Sequence of chain 11.W:
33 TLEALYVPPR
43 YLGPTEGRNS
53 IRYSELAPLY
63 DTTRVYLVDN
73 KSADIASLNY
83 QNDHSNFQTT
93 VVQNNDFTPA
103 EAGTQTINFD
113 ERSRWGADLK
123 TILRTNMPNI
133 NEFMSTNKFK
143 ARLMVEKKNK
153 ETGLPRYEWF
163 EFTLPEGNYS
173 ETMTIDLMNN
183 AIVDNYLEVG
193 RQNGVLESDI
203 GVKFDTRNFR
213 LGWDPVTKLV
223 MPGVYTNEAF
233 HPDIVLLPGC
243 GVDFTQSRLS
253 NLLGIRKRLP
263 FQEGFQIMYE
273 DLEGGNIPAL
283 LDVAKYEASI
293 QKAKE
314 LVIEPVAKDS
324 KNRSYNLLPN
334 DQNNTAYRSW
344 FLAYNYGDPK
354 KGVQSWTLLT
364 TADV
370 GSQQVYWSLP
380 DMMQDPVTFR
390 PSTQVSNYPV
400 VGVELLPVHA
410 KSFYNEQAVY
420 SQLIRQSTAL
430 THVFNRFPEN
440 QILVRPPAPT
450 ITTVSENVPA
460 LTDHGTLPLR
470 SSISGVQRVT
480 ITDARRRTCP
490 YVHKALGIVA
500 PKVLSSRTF

The small molecule below binds the protein below.
Small molecule (SMILES): CC(C)[C@H](NC(=O)[C@@H]1CCCN1C(=O)[C@H](CC(N)=O)NC(=O)[C@@H](N)Cc1ccccc1)C(=O)N[C@@H](Cc1ccc(O)cc1)C(=O)N1CCC[C@H]1C(=O)N[C@H](C=O)Cc1ccc(O)cc1

Sequence of chain 19.W:
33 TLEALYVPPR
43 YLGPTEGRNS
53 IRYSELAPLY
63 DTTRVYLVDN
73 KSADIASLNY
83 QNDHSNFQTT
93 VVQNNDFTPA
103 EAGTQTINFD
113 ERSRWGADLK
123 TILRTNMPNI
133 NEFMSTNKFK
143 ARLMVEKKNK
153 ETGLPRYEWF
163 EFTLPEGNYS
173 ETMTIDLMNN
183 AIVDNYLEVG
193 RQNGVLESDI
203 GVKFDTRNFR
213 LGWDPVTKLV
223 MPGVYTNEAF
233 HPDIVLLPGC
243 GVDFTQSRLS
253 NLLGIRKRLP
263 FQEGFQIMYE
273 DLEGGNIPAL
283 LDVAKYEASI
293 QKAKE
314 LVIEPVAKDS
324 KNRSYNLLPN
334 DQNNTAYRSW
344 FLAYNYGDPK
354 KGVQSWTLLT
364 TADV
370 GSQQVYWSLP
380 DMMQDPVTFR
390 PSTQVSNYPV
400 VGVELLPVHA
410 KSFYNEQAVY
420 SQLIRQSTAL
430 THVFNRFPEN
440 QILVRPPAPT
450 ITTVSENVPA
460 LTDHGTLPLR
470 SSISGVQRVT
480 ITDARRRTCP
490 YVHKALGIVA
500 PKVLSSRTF

Binding-site contacts:
Ligand atom CE2 contacts residue MET223 of chain 11.W at 3.5 Å (hydrophobic).
Ligand atom OD1 contacts residue GLU199 of chain 19.W at 3.4 Å (salt-bridge).
Ligand atom CG2 contacts residue TYR188 of chain 19.W at 3.9 Å (hydrophobic).
Ligand atom CB contacts residue GLU289 of chain 11.W at 3.8 Å.
Ligand atom CD1 contacts residue GLU289 of chain 11.W at 3.0 Å.
Ligand atom C contacts residue ARG193 of chain 19.W at 3.3 Å.
Ligand atom CA contacts residue ARG193 of chain 19.W at 3.8 Å.
Ligand atom CG2 contacts residue LEU189 of chain 19.W at 2.8 Å (hydrophobic).
Ligand atom N contacts residue ARG193 of chain 19.W at 3.8 Å.
Ligand atom OH contacts residue MET223 of chain 11.W at 2.2 Å (h-bond).
Ligand atom ND2 contacts residue TYR188 of chain 19.W at 3.5 Å (h-bond).
Ligand atom O contacts residue ARG193 of chain 19.W at 2.8 Å (salt-bridge).
Ligand atom O contacts residue ARG435 of chain 19.W at 3.5 Å (salt-bridge).
Ligand atom CE1 contacts residue GLU289 of chain 11.W at 3.6 Å.
Ligand atom CD2 contacts residue MET223 of chain 11.W at 3.7 Å (hydrophobic).
Ligand atom CD contacts residue HIS431 of chain 19.W at 3.8 Å.
Ligand atom CE1 contacts residue HIS431 of chain 19.W at 3.0 Å.
Ligand atom CD1 contacts residue ARG193 of chain 19.W at 3.7 Å.
Ligand atom ND2 contacts residue GLU199 of chain 19.W at 2.9 Å (salt-bridge).
Ligand atom CZ contacts residue ARG193 of chain 19.W at 3.1 Å.
Ligand atom CG contacts residue HIS431 of chain 19.W at 3.8 Å.
Ligand atom CE1 contacts residue MET223 of chain 11.W at 3.3 Å (hydrophobic).
Ligand atom OH contacts residue THR430 of chain 19.W at 3.4 Å.
Ligand atom CD1 contacts residue HIS431 of chain 19.W at 3.3 Å.
Ligand atom CG1 contacts residue PHE436 of chain 19.W at 3.4 Å (hydrophobic).
Ligand atom CG contacts residue TYR288 of chain 11.W at 3.4 Å (hydrophobic).
Ligand atom CZ contacts residue MET223 of chain 11.W at 2.9 Å (hydrophobic).
Ligand atom CE1 contacts residue VAL432 of chain 19.W at 3.8 Å (hydrophobic).
Ligand atom CZ contacts residue THR219 of chain 11.W at 3.2 Å.
Ligand atom CZ contacts residue HIS431 of chain 19.W at 3.4 Å.
Ligand atom OH contacts residue LEU283 of chain 11.W at 3.8 Å.
Ligand atom CG1 contacts residue ARG435 of chain 19.W at 3.8 Å.
Ligand atom CE1 contacts residue THR219 of chain 11.W at 3.9 Å.
Ligand atom CB contacts residue LEU189 of chain 19.W at 3.8 Å (hydrophobic).
Ligand atom CE1 contacts residue ARG193 of chain 19.W at 3.1 Å.
Ligand atom CE2 contacts residue ARG193 of chain 19.W at 3.8 Å.
Ligand atom CB contacts residue ARG435 of chain 19.W at 3.7 Å.
Ligand atom CG contacts residue GLU289 of chain 11.W at 3.6 Å.
Ligand atom OH contacts residue HIS431 of chain 19.W at 2.9 Å (h-bond).
Ligand atom CG contacts residue GLU199 of chain 19.W at 3.6 Å.